Binding-site contacts:
Ligand atom OP1 contacts residue ARG79 of chain 1.TB at 3.2 Å (salt-bridge).
Ligand atom O2 contacts residue VAL38 of chain 1.TB at 4.1 Å.
Ligand atom C5' contacts residue ARG39 of chain 1.TB at 4.4 Å.
Ligand atom C4' contacts residue SER17 of chain 2.I at 4.1 Å.
Ligand atom O3' contacts residue ALA40 of chain 1.TB at 4.4 Å.
Ligand atom C3' contacts residue THR36 of chain 2.L at 4.2 Å.
Ligand atom C1' contacts residue VAL38 of chain 2.L at 4.1 Å (hydrophobic).
Ligand atom O2' contacts residue THR36 of chain 2.L at 3.5 Å (h-bond).
Ligand atom O3' contacts residue THR36 of chain 2.L at 3.5 Å (h-bond).
Ligand atom O5' contacts residue SER17 of chain 2.I at 4.5 Å.
Ligand atom O4' contacts residue VAL38 of chain 1.TB at 4.1 Å.
Ligand atom C4' contacts residue THR36 of chain 2.L at 4.3 Å.
Ligand atom O2' contacts residue VAL38 of chain 1.TB at 2.6 Å (h-bond).
Ligand atom C3' contacts residue SER17 of chain 2.I at 4.4 Å.
Ligand atom C5' contacts residue VAL19 of chain 2.I at 3.9 Å (hydrophobic).
Ligand atom OP1 contacts residue SER155 of chain 1.TB at 3.4 Å (h-bond).
Ligand atom O3' contacts residue SER155 of chain 1.TB at 3.9 Å.
Ligand atom OP1 contacts residue THR36 of chain 2.L at 4.3 Å.
Ligand atom O3' contacts residue SER17 of chain 2.I at 3.5 Å.
Ligand atom C5' contacts residue SER17 of chain 2.I at 4.0 Å.
Ligand atom P contacts residue SER155 of chain 1.TB at 4.2 Å.
Ligand atom C5' contacts residue THR21 of chain 2.I at 4.3 Å.
Ligand atom C5' contacts residue ASN16 of chain 2.I at 3.7 Å.
Ligand atom C5' contacts residue PRO35 of chain 2.L at 4.2 Å (hydrophobic).
Ligand atom C5' contacts residue ALA40 of chain 1.TB at 3.8 Å (hydrophobic).
Ligand atom O4' contacts residue VAL38 of chain 2.L at 3.9 Å.
Ligand atom C2' contacts residue VAL38 of chain 1.TB at 3.7 Å (hydrophobic).
Ligand atom C1' contacts residue VAL38 of chain 1.TB at 4.1 Å (hydrophobic).
Ligand atom C4' contacts residue PRO35 of chain 2.L at 4.3 Å (hydrophobic).
Ligand atom OP1 contacts residue SER17 of chain 2.I at 2.9 Å (h-bond).
Ligand atom C4' contacts residue VAL19 of chain 2.I at 4.1 Å (hydrophobic).
Ligand atom C5' contacts residue SER155 of chain 1.TB at 4.1 Å.
Ligand atom C4' contacts residue ASN16 of chain 2.I at 3.7 Å.
Ligand atom O2' contacts residue TRP37 of chain 2.L at 4.5 Å.
Ligand atom OP1 contacts residue THR21 of chain 2.I at 3.4 Å.
Ligand atom O2' contacts residue MET76 of chain 1.TB at 4.3 Å.
Ligand atom OP1 contacts residue ALA40 of chain 1.TB at 4.3 Å.
Ligand atom O2' contacts residue ARG39 of chain 1.TB at 3.9 Å.
Ligand atom P contacts residue SER17 of chain 2.I at 3.8 Å.
Ligand atom O4' contacts residue ASN16 of chain 2.I at 4.4 Å.

The protein below binds the small molecule below.
Small molecule (SMILES): O=c1ccn([C@@H]2O[C@H](CO[P](=O)(O)O[C@H]3[C@@H](O)[C@H](n4ccc(=O)[nH]c4=O)O[C@@H]3CO[P](=O)(O)O[C@H]3[C@@H](O)[C@H](n4ccc(=O)[nH]c4=O)O[C@@H]3CO[P](=O)(O)O[C@H]3[C@@H](O)[C@H](n4ccc(=O)[nH]c4=O)O[C@@H]3CO[P](=O)(O)O[C@H]3[C@@H](O)[C@H](n4ccc(=O)[nH]c4=O)O[C@@H]3CO[P](=O)(O)O[C@H]3[C@@H](O)[C@H](n4ccc(=O)[nH]c4=O)O[C@@H]3CO[P](=O)(O)O[C@H]3[C@@H](O)[C@H](n4ccc(=O)[nH]c4=O)O[C@@H]3COP(=O)=O)[C@@H](O)[C@H]2O)c(=O)[nH]1

Sequence of chain 2.L:
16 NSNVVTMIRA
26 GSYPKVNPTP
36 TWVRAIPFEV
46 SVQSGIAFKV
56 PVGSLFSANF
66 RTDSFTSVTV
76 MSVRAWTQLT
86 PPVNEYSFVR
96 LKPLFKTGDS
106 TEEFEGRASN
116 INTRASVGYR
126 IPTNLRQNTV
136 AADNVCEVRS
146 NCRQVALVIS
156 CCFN

Sequence of chain 2.I:
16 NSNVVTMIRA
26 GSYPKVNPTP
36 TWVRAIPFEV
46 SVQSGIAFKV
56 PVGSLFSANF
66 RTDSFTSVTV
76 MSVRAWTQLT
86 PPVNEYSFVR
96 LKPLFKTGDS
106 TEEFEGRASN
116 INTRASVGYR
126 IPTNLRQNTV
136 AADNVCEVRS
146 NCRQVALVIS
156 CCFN

Sequence of chain 1.TB:
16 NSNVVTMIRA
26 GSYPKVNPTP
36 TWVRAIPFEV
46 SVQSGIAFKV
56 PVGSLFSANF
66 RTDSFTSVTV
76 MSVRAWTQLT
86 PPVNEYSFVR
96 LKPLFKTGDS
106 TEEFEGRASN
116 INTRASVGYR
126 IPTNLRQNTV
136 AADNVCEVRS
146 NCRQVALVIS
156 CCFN